Binding-site contacts:
Ligand atom C8 contacts residue GLU147 of chain 1.D at 3.4 Å.
Ligand atom C7 contacts residue GLU147 of chain 1.D at 4.3 Å.

A protein and the small-molecule ligand that binds it are described below.
Small molecule (SMILES): CC(=O)N[C@@H]1[C@@H](O)[C@H](O)[C@@H](CO)O[C@H]1O

Sequence of chain 1.D:
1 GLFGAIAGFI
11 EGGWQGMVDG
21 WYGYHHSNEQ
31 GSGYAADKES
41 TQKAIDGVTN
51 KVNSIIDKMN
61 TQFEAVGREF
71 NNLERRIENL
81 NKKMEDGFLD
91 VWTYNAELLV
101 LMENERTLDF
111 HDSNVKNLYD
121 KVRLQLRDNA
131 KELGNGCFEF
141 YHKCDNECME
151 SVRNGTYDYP